Binding-site contacts:
Ligand atom N3 contacts residue ASN282 of chain 1.A at 3.3 Å (h-bond).
Ligand atom C13 contacts residue ASN282 of chain 1.A at 3.6 Å.
Ligand atom C6 contacts residue ASN484 of chain 1.A at 3.3 Å.
Ligand atom C7 contacts residue ASN284 of chain 1.A at 3.8 Å.
Ligand atom O8 contacts residue THR378 of chain 1.A at 3.4 Å.
Ligand atom O6 contacts residue HIS377 of chain 1.A at 2.7 Å (h-bond).
Ligand atom C8 contacts residue LEU136 of chain 1.A at 3.7 Å (hydrophobic).
Ligand atom O5 contacts residue LEU136 of chain 1.A at 3.7 Å.
Ligand atom C3 contacts residue GLU672 of chain 1.A at 3.3 Å.
Ligand atom O2 contacts residue TYR573 of chain 1.A at 3.1 Å (h-bond).
Ligand atom O6 contacts residue VAL455 of chain 1.A at 3.6 Å.
Ligand atom O4 contacts residue SER674 of chain 1.A at 3.6 Å.
Ligand atom O2 contacts residue GLU672 of chain 1.A at 3.2 Å (salt-bridge).
Ligand atom O7 contacts residue ASP283 of chain 1.A at 3.6 Å.
Ligand atom C7 contacts residue LEU136 of chain 1.A at 3.7 Å (hydrophobic).
Ligand atom C6 contacts residue HIS377 of chain 1.A at 3.5 Å.
Ligand atom O3 contacts residue ALA673 of chain 1.A at 3.2 Å (h-bond).
Ligand atom O3 contacts residue GLY675 of chain 1.A at 3.1 Å (h-bond).
Ligand atom O3 contacts residue SER674 of chain 1.A at 3.0 Å (h-bond).
Ligand atom O5 contacts residue HIS377 of chain 1.A at 3.6 Å.
Ligand atom N2 contacts residue ASN284 of chain 1.A at 3.5 Å (h-bond).
Ligand atom O3 contacts residue GLU672 of chain 1.A at 2.7 Å (salt-bridge).
Ligand atom O7 contacts residue LEU136 of chain 1.A at 3.4 Å.
Ligand atom C11 contacts residue PHE285 of chain 1.A at 3.6 Å (hydrophobic).
Ligand atom N1 contacts residue HIS377 of chain 1.A at 3.6 Å (h-bond).
Ligand atom C12 contacts residue PHE285 of chain 1.A at 3.2 Å (hydrophobic).
Ligand atom C12 contacts residue HIS341 of chain 1.A at 3.8 Å.
Ligand atom O4 contacts residue GLY675 of chain 1.A at 2.8 Å (h-bond).
Ligand atom O2 contacts residue ASN284 of chain 1.A at 3.1 Å (h-bond).
Ligand atom C11 contacts residue ALA383 of chain 1.A at 3.7 Å (hydrophobic).
Ligand atom O6 contacts residue LEU139 of chain 1.A at 3.7 Å.
Ligand atom C2 contacts residue HIS377 of chain 1.A at 3.6 Å.
Ligand atom C10 contacts residue ASN284 of chain 1.A at 3.5 Å.
Ligand atom O6 contacts residue ASN484 of chain 1.A at 2.8 Å (h-bond).
Ligand atom C9 contacts residue ASN284 of chain 1.A at 3.4 Å.
Ligand atom C4 contacts residue GLY675 of chain 1.A at 3.8 Å.
Ligand atom O4 contacts residue ASN484 of chain 1.A at 3.4 Å (h-bond).
Ligand atom C5 contacts residue LEU136 of chain 1.A at 3.7 Å (hydrophobic).
Ligand atom O8 contacts residue ASN284 of chain 1.A at 3.4 Å (h-bond).
Ligand atom C3 contacts residue GLY675 of chain 1.A at 3.8 Å.

Sequence of chain 1.A:
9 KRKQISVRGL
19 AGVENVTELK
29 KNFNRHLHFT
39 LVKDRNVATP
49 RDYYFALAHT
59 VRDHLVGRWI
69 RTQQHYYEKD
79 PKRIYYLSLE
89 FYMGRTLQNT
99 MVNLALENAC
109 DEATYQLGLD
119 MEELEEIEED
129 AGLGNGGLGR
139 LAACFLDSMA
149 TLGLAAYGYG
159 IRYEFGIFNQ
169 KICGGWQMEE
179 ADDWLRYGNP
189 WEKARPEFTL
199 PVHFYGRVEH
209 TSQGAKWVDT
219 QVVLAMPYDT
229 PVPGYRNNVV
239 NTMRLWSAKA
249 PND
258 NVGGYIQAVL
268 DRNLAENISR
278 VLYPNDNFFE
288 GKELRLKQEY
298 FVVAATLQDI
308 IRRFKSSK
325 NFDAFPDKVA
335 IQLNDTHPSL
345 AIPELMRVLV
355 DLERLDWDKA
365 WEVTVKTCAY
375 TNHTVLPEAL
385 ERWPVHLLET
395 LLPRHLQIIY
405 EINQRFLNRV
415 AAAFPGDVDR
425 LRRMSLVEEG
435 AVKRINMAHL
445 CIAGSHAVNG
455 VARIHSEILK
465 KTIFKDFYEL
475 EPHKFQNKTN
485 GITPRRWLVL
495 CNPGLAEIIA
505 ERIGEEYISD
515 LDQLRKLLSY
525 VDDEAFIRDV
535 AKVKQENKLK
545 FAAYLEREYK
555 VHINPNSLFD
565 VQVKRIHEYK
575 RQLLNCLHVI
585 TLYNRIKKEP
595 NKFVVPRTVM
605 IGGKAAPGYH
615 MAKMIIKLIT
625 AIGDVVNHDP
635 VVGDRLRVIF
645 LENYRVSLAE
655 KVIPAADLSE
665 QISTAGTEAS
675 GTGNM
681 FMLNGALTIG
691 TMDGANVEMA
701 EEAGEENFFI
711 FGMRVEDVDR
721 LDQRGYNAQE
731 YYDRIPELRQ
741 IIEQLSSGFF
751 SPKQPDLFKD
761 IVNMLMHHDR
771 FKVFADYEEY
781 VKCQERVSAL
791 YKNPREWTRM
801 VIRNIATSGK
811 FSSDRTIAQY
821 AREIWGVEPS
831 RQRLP

A small-molecule ligand and the protein it binds are described below.
Small molecule (SMILES): O=C(Nc1ccccn1)C(=O)N[C@@H]1O[C@H](CO)[C@@H](O)[C@H](O)[C@H]1O